Sequence of chain 1.A:
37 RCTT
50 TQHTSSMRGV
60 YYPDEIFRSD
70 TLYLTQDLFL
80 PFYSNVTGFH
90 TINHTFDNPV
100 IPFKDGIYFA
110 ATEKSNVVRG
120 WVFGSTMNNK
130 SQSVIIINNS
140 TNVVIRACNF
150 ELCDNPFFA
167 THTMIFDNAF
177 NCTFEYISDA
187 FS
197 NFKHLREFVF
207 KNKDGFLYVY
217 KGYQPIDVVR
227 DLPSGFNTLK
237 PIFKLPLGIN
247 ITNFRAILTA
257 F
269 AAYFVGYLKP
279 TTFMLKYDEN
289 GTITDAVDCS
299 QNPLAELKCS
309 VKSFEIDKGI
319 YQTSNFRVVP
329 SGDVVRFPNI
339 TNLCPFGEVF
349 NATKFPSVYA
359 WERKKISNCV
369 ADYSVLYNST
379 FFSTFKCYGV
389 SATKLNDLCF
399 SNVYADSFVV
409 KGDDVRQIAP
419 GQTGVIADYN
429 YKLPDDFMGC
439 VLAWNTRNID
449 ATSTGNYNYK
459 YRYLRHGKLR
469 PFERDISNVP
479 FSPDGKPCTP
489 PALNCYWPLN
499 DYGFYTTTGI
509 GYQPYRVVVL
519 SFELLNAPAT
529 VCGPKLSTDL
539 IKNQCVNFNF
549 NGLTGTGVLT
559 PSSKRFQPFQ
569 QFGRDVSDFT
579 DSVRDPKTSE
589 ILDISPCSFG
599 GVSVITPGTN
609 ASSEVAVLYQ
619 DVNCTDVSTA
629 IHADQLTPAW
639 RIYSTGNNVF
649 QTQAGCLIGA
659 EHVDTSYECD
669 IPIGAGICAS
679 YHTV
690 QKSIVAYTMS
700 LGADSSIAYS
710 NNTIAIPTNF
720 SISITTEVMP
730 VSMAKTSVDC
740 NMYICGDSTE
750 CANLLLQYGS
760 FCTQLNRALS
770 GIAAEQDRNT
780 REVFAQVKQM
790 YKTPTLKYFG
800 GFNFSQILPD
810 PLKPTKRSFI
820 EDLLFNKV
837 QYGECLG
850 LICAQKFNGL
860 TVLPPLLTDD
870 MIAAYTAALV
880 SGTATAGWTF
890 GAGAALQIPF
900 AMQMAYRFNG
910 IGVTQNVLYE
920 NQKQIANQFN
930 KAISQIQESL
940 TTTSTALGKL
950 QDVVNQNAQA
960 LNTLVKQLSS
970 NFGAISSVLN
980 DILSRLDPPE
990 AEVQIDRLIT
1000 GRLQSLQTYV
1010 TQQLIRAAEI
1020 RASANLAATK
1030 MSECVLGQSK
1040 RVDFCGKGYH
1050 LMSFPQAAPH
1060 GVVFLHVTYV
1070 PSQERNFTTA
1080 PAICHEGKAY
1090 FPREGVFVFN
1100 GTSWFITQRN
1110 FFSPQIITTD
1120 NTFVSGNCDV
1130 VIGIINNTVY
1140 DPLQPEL

The small molecule below binds the protein below.
Small molecule (SMILES): CC(=O)N[C@H]1[C@H](O[C@H]2[C@H](O)[C@@H](NC(C)=O)CO[C@@H]2CO)O[C@H](CO)[C@@H](O[C@@H]2O[C@H](CO)[C@@H](O)[C@H](O)[C@@H]2O)[C@@H]1O

Binding-site contacts:
Ligand atom O7 contacts residue ASN177 of chain 1.C at 4.3 Å.
Ligand atom O6 contacts residue TYR357 of chain 1.A at 4.2 Å.
Ligand atom C7 contacts residue ASN177 of chain 1.C at 3.8 Å.
Ligand atom C2 contacts residue ASN177 of chain 1.C at 2.4 Å.
Ligand atom C5 contacts residue ASN177 of chain 1.C at 3.6 Å.
Ligand atom C6 contacts residue TYR357 of chain 1.A at 4.0 Å (hydrophobic).
Ligand atom N2 contacts residue ASN177 of chain 1.C at 2.8 Å (h-bond).
Ligand atom C4 contacts residue ASN177 of chain 1.C at 4.3 Å.
Ligand atom C3 contacts residue ASN177 of chain 1.C at 3.6 Å.
Ligand atom C1 contacts residue ASN177 of chain 1.C at 1.4 Å.
Ligand atom C7 contacts residue PHE176 of chain 1.C at 4.4 Å (hydrophobic).
Ligand atom C8 contacts residue PHE176 of chain 1.C at 3.6 Å (hydrophobic).
Ligand atom O5 contacts residue ASN177 of chain 1.C at 2.5 Å (h-bond).

Sequence of chain 1.C:
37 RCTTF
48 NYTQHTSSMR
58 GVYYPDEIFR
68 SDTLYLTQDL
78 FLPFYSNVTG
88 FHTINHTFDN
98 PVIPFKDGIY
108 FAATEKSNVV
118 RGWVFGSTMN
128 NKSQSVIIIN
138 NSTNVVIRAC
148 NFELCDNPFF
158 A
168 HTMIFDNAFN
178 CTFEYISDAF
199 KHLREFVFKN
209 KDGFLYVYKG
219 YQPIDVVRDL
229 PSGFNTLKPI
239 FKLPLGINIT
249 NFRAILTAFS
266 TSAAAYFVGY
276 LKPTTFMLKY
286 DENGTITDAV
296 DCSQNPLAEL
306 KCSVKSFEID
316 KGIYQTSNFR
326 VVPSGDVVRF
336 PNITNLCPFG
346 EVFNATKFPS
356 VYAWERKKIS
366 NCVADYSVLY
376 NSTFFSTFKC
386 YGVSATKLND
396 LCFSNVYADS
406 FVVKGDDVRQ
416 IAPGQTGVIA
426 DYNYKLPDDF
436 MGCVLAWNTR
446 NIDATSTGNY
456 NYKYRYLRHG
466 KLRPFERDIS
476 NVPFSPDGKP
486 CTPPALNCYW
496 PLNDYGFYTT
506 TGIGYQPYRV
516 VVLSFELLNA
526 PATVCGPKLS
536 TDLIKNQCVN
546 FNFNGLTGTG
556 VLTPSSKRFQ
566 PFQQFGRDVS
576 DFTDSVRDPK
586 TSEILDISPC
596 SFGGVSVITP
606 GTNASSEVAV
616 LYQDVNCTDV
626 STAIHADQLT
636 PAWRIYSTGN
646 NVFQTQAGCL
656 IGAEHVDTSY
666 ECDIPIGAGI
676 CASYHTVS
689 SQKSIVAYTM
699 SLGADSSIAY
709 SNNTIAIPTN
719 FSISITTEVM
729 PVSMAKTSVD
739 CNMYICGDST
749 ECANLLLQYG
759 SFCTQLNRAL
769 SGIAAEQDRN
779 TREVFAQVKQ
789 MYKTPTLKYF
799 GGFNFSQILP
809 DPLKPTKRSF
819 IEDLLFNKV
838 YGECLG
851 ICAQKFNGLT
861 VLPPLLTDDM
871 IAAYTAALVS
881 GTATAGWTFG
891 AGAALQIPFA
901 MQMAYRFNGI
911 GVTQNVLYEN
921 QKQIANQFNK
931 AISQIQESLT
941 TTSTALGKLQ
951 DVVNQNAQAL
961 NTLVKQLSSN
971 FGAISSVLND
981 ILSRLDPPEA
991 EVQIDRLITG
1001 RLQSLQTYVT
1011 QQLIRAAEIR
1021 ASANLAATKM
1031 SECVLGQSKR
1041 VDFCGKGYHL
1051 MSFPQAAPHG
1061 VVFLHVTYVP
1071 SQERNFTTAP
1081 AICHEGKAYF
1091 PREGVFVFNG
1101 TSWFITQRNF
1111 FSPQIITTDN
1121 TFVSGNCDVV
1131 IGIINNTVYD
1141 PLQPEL